A protein and the small-molecule ligand that binds it are described below.
Small molecule (SMILES): Nc1ncnc2c1ncn2[C@@H]1O[C@H](CO[P](=O)(O)O[P](N)(=O)O)[C@@H](O)[C@H]1O

Sequence of chain 1.A:
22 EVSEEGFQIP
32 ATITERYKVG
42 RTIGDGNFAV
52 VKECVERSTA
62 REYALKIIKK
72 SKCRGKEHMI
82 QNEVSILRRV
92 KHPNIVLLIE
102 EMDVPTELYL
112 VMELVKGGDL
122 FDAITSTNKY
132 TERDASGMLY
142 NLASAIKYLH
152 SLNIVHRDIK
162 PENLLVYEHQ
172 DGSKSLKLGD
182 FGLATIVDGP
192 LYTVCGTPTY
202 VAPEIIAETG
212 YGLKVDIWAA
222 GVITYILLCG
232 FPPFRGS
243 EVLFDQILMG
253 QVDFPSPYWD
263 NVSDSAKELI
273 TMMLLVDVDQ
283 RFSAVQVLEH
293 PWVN

Binding-site contacts:
Ligand atom O4' contacts residue GLY45 of chain 1.A at 3.6 Å.
Ligand atom C3' contacts residue GLU163 of chain 1.A at 3.5 Å.
Ligand atom N1 contacts residue VAL116 of chain 1.A at 3.1 Å (h-bond).
Ligand atom C5 contacts residue LEU166 of chain 1.A at 3.4 Å (hydrophobic).
Ligand atom O4' contacts residue VAL52 of chain 1.A at 3.5 Å.
Ligand atom O3' contacts residue GLU163 of chain 1.A at 2.6 Å (salt-bridge).
Ligand atom PB contacts residue ASP181 of chain 1.A at 3.5 Å.
Ligand atom O2B contacts residue ALA50 of chain 1.A at 3.0 Å (h-bond).
Ligand atom C2 contacts residue VAL116 of chain 1.A at 3.1 Å (hydrophobic).
Ligand atom O3' contacts residue ASP120 of chain 1.A at 3.2 Å (salt-bridge).
Ligand atom C6 contacts residue LEU166 of chain 1.A at 3.4 Å (hydrophobic).
Ligand atom O5' contacts residue VAL52 of chain 1.A at 3.7 Å.
Ligand atom O1B contacts residue ASP181 of chain 1.A at 3.0 Å (salt-bridge).
Ligand atom PB contacts residue MG1 of chain 1.C at 3.2 Å.
Ligand atom O2B contacts residue ASN48 of chain 1.A at 3.6 Å (h-bond).
Ligand atom O1A contacts residue MG1 of chain 1.C at 2.1 Å.
Ligand atom N6 contacts residue MET113 of chain 1.A at 3.6 Å.
Ligand atom O1B contacts residue MG1 of chain 1.C at 2.1 Å.
Ligand atom PA contacts residue MG1 of chain 1.C at 3.3 Å.
Ligand atom PA contacts residue LYS67 of chain 1.A at 3.7 Å.
Ligand atom O1A contacts residue ASN164 of chain 1.A at 3.0 Å (h-bond).
Ligand atom O2B contacts residue PHE49 of chain 1.A at 3.4 Å (h-bond).
Ligand atom C4' contacts residue ASP46 of chain 1.A at 3.7 Å.
Ligand atom N3B contacts residue ASP181 of chain 1.A at 3.1 Å (salt-bridge).
Ligand atom N6 contacts residue GLU114 of chain 1.A at 2.9 Å (salt-bridge).
Ligand atom C2 contacts residue ILE44 of chain 1.A at 3.7 Å (hydrophobic).
Ligand atom O2A contacts residue LYS67 of chain 1.A at 2.6 Å (salt-bridge).
Ligand atom N6 contacts residue LEU166 of chain 1.A at 3.7 Å.
Ligand atom N1 contacts residue LEU166 of chain 1.A at 3.7 Å.
Ligand atom N6 contacts residue ALA65 of chain 1.A at 3.7 Å.
Ligand atom O3A contacts residue LYS67 of chain 1.A at 3.6 Å (salt-bridge).
Ligand atom C2' contacts residue ASP120 of chain 1.A at 3.7 Å.
Ligand atom O2' contacts residue ASP120 of chain 1.A at 2.7 Å (salt-bridge).
Ligand atom N7 contacts residue MET113 of chain 1.A at 3.7 Å.
Ligand atom O2B contacts residue GLY47 of chain 1.A at 3.1 Å.
Ligand atom C5' contacts residue ASP46 of chain 1.A at 3.5 Å.
Ligand atom N6 contacts residue VAL97 of chain 1.A at 3.6 Å.
Ligand atom N3B contacts residue MG1 of chain 1.C at 3.7 Å.
Ligand atom O3A contacts residue MG1 of chain 1.C at 3.5 Å.
Ligand atom O1A contacts residue ASP181 of chain 1.A at 3.1 Å (salt-bridge).